Binding-site contacts:
Ligand atom CG contacts residue PHE39 of chain 1.A at 4.1 Å (hydrophobic).
Ligand atom CA contacts residue TYR174 of chain 1.A at 3.8 Å (hydrophobic).
Ligand atom CZ contacts residue GLN178 of chain 1.A at 3.7 Å.
Ligand atom OH contacts residue LEU70 of chain 1.A at 2.9 Å.
Ligand atom CD2 contacts residue THR75 of chain 1.A at 3.7 Å.
Ligand atom CD2 contacts residue TYR174 of chain 1.A at 3.4 Å (hydrophobic).
Ligand atom OXT contacts residue GLN200 of chain 1.A at 3.4 Å (h-bond).
Ligand atom OH contacts residue GLN178 of chain 1.A at 3.8 Å.
Ligand atom CB contacts residue PHE39 of chain 1.A at 4.0 Å (hydrophobic).
Ligand atom CE2 contacts residue ASN125 of chain 1.A at 3.8 Å.
Ligand atom CG contacts residue GLN178 of chain 1.A at 3.8 Å.
Ligand atom CD2 contacts residue GLN178 of chain 1.A at 4.0 Å.
Ligand atom OH contacts residue ASP181 of chain 1.A at 2.5 Å (salt-bridge).
Ligand atom CB contacts residue TYR174 of chain 1.A at 3.9 Å (hydrophobic).
Ligand atom CB contacts residue GLY38 of chain 1.A at 3.5 Å.
Ligand atom O contacts residue GLN200 of chain 1.A at 4.0 Å.
Ligand atom CB contacts residue ASP40 of chain 1.A at 4.1 Å.
Ligand atom CE2 contacts residue LEU70 of chain 1.A at 3.9 Å (hydrophobic).
Ligand atom CZ contacts residue ASP181 of chain 1.A at 3.3 Å.
Ligand atom CE1 contacts residue GLY38 of chain 1.A at 3.8 Å.
Ligand atom N contacts residue TYR174 of chain 1.A at 2.7 Å (h-bond).
Ligand atom CA contacts residue GLN200 of chain 1.A at 3.2 Å.
Ligand atom CD1 contacts residue GLN178 of chain 1.A at 3.5 Å.
Ligand atom CA contacts residue GLN178 of chain 1.A at 3.8 Å.
Ligand atom C contacts residue GLN200 of chain 1.A at 3.5 Å.
Ligand atom CG contacts residue TYR174 of chain 1.A at 3.9 Å (hydrophobic).
Ligand atom C contacts residue ASP80 of chain 1.A at 3.8 Å.
Ligand atom CE1 contacts residue LEU70 of chain 1.A at 4.1 Å (hydrophobic).
Ligand atom CE1 contacts residue GLN178 of chain 1.A at 3.4 Å.
Ligand atom N contacts residue ASP80 of chain 1.A at 3.0 Å (salt-bridge).
Ligand atom N contacts residue GLN178 of chain 1.A at 2.8 Å (h-bond).
Ligand atom CD1 contacts residue GLY38 of chain 1.A at 3.4 Å.
Ligand atom CA contacts residue ASP80 of chain 1.A at 3.9 Å.
Ligand atom CZ contacts residue LEU70 of chain 1.A at 3.4 Å (hydrophobic).
Ligand atom CD2 contacts residue ASP40 of chain 1.A at 3.4 Å.
Ligand atom OXT contacts residue ASP80 of chain 1.A at 3.1 Å (salt-bridge).
Ligand atom N contacts residue GLN200 of chain 1.A at 3.0 Å (h-bond).
Ligand atom CE2 contacts residue ASP181 of chain 1.A at 3.3 Å.
Ligand atom CE2 contacts residue THR75 of chain 1.A at 3.7 Å.
Ligand atom CG contacts residue GLY38 of chain 1.A at 3.7 Å.

The protein below binds the small molecule below.
Small molecule (SMILES): N[C@@H](Cc1ccc(O)cc1)C(=O)O

Sequence of chain 1.A:
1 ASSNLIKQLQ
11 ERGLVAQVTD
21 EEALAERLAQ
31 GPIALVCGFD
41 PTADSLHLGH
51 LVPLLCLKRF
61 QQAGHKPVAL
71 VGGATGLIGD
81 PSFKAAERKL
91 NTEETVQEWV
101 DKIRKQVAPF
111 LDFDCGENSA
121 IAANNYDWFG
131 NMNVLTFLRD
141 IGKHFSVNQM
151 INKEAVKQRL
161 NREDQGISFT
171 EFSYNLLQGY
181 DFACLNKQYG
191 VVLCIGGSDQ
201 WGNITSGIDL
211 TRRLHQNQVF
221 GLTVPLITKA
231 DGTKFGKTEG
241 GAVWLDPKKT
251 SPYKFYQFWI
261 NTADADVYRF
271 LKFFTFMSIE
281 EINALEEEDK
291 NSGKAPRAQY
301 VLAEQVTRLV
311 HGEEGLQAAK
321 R